Binding-site contacts:
Ligand atom N3 contacts residue ASN285 of chain 1.A at 3.6 Å.
Ligand atom C3 contacts residue PHE286 of chain 1.A at 3.3 Å (hydrophobic).
Ligand atom C22 contacts residue GLU673 of chain 1.A at 3.4 Å.
Ligand atom O1 contacts residue LEU137 of chain 1.A at 3.2 Å (h-bond).
Ligand atom C1 contacts residue ASN283 of chain 1.A at 3.4 Å.
Ligand atom C5 contacts residue HIS342 of chain 1.A at 3.5 Å.
Ligand atom N1 contacts residue ASN283 of chain 1.A at 3.3 Å (h-bond).
Ligand atom O7 contacts residue TYR574 of chain 1.A at 3.0 Å (h-bond).
Ligand atom C17 contacts residue HIS378 of chain 1.A at 3.2 Å.
Ligand atom C17 contacts residue ASN285 of chain 1.A at 3.5 Å.
Ligand atom O4 contacts residue HIS378 of chain 1.A at 2.7 Å (h-bond).
Ligand atom O5 contacts residue GLY676 of chain 1.A at 2.9 Å (h-bond).
Ligand atom C20 contacts residue ASN485 of chain 1.A at 3.4 Å.
Ligand atom O5 contacts residue ASN485 of chain 1.A at 3.5 Å (h-bond).
Ligand atom O7 contacts residue ASN285 of chain 1.A at 2.7 Å (h-bond).
Ligand atom O2 contacts residue PHE287 of chain 1.A at 3.3 Å.
Ligand atom O4 contacts residue ASN485 of chain 1.A at 2.8 Å (h-bond).
Ligand atom C14 contacts residue ASN285 of chain 1.A at 3.6 Å.
Ligand atom C10 contacts residue ARG293 of chain 1.A at 3.6 Å.
Ligand atom O6 contacts residue GLY676 of chain 1.A at 3.2 Å (h-bond).
Ligand atom C12 contacts residue GLU89 of chain 1.A at 3.5 Å.
Ligand atom C10 contacts residue TYR281 of chain 1.A at 3.5 Å (hydrophobic).
Ligand atom C2 contacts residue ARG293 of chain 1.A at 3.6 Å.
Ligand atom O5 contacts residue SER675 of chain 1.A at 3.6 Å.
Ligand atom C7 contacts residue PHE286 of chain 1.A at 3.1 Å (hydrophobic).
Ligand atom C11 contacts residue ARG293 of chain 1.A at 3.5 Å.
Ligand atom C11 contacts residue TYR281 of chain 1.A at 3.4 Å (hydrophobic).
Ligand atom C12 contacts residue ASN283 of chain 1.A at 3.2 Å.
Ligand atom C4 contacts residue LEU137 of chain 1.A at 3.6 Å (hydrophobic).
Ligand atom O6 contacts residue GLU673 of chain 1.A at 2.7 Å (salt-bridge).
Ligand atom O2 contacts residue PHE286 of chain 1.A at 3.1 Å (h-bond).
Ligand atom N4 contacts residue ASN285 of chain 1.A at 3.6 Å.
Ligand atom O6 contacts residue SER675 of chain 1.A at 3.1 Å (h-bond).
Ligand atom C9 contacts residue GLU288 of chain 1.A at 3.5 Å.
Ligand atom C23 contacts residue HIS378 of chain 1.A at 3.5 Å.
Ligand atom O6 contacts residue ALA674 of chain 1.A at 3.3 Å (h-bond).
Ligand atom O7 contacts residue GLU673 of chain 1.A at 3.1 Å (salt-bridge).
Ligand atom C6 contacts residue PHE286 of chain 1.A at 3.6 Å (hydrophobic).
Ligand atom C20 contacts residue HIS378 of chain 1.A at 3.5 Å.
Ligand atom N2 contacts residue ASN285 of chain 1.A at 3.6 Å.

This protein binds this small molecule.
Small molecule (SMILES): O=c1c2ccccc2[nH]c2ccc(Nc3ccn([C@@H]4O[C@H](CO)[C@@H](O)[C@H](O)[C@H]4O)c(=O)n3)cc12

Sequence of chain 1.A:
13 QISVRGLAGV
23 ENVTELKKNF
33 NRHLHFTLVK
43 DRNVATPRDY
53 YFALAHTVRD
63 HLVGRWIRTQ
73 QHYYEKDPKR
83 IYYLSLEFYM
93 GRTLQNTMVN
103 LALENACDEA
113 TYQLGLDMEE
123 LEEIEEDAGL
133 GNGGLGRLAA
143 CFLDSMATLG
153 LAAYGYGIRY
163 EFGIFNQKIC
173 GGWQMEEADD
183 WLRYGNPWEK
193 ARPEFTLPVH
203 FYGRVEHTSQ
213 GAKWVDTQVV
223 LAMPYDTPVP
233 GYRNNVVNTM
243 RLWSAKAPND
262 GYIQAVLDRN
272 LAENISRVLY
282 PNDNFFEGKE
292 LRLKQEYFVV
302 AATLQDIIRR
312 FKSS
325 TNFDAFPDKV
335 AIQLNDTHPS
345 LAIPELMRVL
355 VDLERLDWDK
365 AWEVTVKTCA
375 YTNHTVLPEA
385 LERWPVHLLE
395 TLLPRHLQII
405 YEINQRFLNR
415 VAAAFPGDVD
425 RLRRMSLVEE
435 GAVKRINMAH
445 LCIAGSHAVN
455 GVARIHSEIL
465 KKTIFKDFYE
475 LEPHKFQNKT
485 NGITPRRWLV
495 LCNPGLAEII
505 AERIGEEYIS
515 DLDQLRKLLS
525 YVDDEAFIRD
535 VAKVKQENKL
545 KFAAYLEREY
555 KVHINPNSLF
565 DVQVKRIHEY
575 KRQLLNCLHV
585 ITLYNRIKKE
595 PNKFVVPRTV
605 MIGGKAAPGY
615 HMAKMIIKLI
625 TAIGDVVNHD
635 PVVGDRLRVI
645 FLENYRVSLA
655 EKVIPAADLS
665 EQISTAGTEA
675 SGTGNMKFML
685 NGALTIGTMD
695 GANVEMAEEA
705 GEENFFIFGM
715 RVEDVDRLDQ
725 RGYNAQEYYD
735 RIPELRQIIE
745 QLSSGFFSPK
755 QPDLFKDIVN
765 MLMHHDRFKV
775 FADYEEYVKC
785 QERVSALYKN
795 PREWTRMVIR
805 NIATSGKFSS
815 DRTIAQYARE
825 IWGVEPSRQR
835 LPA